Sequence of chain 1.A:
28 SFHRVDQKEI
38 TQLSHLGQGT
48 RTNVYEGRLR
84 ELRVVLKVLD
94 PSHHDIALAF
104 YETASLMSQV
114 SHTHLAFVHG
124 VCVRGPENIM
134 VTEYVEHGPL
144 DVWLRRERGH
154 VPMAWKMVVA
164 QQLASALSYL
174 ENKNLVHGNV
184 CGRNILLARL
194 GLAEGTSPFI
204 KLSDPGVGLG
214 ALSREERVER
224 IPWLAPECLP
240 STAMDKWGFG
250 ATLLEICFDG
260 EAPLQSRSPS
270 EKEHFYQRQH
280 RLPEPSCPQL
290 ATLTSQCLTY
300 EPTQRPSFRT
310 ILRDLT

Binding-site contacts:
Ligand atom N3 contacts residue VAL138 of chain 1.A at 2.9 Å (h-bond).
Ligand atom C8 contacts residue VAL88 of chain 1.A at 3.5 Å (hydrophobic).
Ligand atom N6 contacts residue GLU136 of chain 1.A at 3.4 Å (salt-bridge).
Ligand atom C11 contacts residue LEU189 of chain 1.A at 3.5 Å (hydrophobic).
Ligand atom O2 contacts residue LYS90 of chain 1.A at 3.4 Å (salt-bridge).
Ligand atom C8 contacts residue VAL138 of chain 1.A at 3.5 Å (hydrophobic).
Ligand atom N1 contacts residue ASN187 of chain 1.A at 3.5 Å (h-bond).
Ligand atom C17 contacts residue GLU139 of chain 1.A at 3.5 Å.
Ligand atom C13 contacts residue VAL138 of chain 1.A at 3.5 Å (hydrophobic).
Ligand atom C14 contacts residue TYR137 of chain 1.A at 3.5 Å (hydrophobic).
Ligand atom C12 contacts residue GLY141 of chain 1.A at 3.4 Å.
Ligand atom C9 contacts residue VAL138 of chain 1.A at 3.6 Å (hydrophobic).
Ligand atom C13 contacts residue GLY141 of chain 1.A at 3.5 Å.
Ligand atom O1 contacts residue SER206 of chain 1.A at 3.0 Å (h-bond).
Ligand atom C19 contacts residue GLU136 of chain 1.A at 3.4 Å.
Ligand atom C18 contacts residue LEU189 of chain 1.A at 3.4 Å (hydrophobic).
Ligand atom N3 contacts residue TYR137 of chain 1.A at 3.7 Å.
Ligand atom N5 contacts residue GLY141 of chain 1.A at 3.7 Å.
Ligand atom C12 contacts residue VAL138 of chain 1.A at 3.5 Å (hydrophobic).
Ligand atom C13 contacts residue TYR137 of chain 1.A at 3.3 Å (hydrophobic).
Ligand atom N6 contacts residue THR135 of chain 1.A at 2.9 Å (h-bond).
Ligand atom N3 contacts residue VAL88 of chain 1.A at 3.6 Å.
Ligand atom C19 contacts residue THR135 of chain 1.A at 2.9 Å.
Ligand atom O1 contacts residue LYS90 of chain 1.A at 3.6 Å (salt-bridge).
Ligand atom C26 contacts residue ASN187 of chain 1.A at 3.5 Å.
Ligand atom C21 contacts residue VAL51 of chain 1.A at 3.4 Å (hydrophobic).
Ligand atom C7 contacts residue LEU189 of chain 1.A at 3.6 Å (hydrophobic).
Ligand atom C26 contacts residue ARG186 of chain 1.A at 3.1 Å.
Ligand atom O1 contacts residue LEU189 of chain 1.A at 2.9 Å.
Ligand atom C13 contacts residue GLU139 of chain 1.A at 3.4 Å.
Ligand atom C20 contacts residue VAL51 of chain 1.A at 3.6 Å (hydrophobic).
Ligand atom C27 contacts residue ARG186 of chain 1.A at 3.7 Å.
Ligand atom N4 contacts residue GLY141 of chain 1.A at 3.6 Å.
Ligand atom C8 contacts residue GLU136 of chain 1.A at 3.2 Å.
Ligand atom C3 contacts residue GLY46 of chain 1.A at 3.1 Å.
Ligand atom O3 contacts residue ARG186 of chain 1.A at 3.0 Å (salt-bridge).
Ligand atom C22 contacts residue LEU43 of chain 1.A at 3.6 Å (hydrophobic).
Ligand atom N6 contacts residue LYS90 of chain 1.A at 3.6 Å.
Ligand atom C5 contacts residue ASN187 of chain 1.A at 3.6 Å.
Ligand atom N4 contacts residue VAL138 of chain 1.A at 2.8 Å (h-bond).

This small molecule binds to this protein.
Small molecule (SMILES): CNC(=O)c1cnc(Nc2cc(C)c(F)cn2)cc1Nc1cccc(C(=O)NCc2ccccn2)c1OC